Binding-site contacts:
Ligand atom NAR contacts residue LEU246 of chain 1.B at 3.5 Å.
Ligand atom CAL contacts residue ASN256 of chain 1.B at 3.7 Å.
Ligand atom OAD contacts residue TYR200 of chain 1.B at 3.3 Å (h-bond).
Ligand atom CAA contacts residue LYS350 of chain 1.B at 3.5 Å.
Ligand atom CAU contacts residue ALA248 of chain 1.B at 3.7 Å (hydrophobic).
Ligand atom CAG contacts residue LEU246 of chain 1.B at 3.7 Å (hydrophobic).
Ligand atom CAH contacts residue LEU240 of chain 1.B at 3.4 Å (hydrophobic).
Ligand atom OAD contacts residue LEU240 of chain 1.B at 3.9 Å.
Ligand atom CAI contacts residue VAL236 of chain 1.B at 3.0 Å (hydrophobic).
Ligand atom CAY contacts residue LEU246 of chain 1.B at 3.9 Å (hydrophobic).
Ligand atom OAC contacts residue LYS252 of chain 1.B at 3.3 Å.
Ligand atom CAF contacts residue ALA314 of chain 1.B at 3.9 Å (hydrophobic).
Ligand atom CAU contacts residue LEU253 of chain 1.B at 3.9 Å (hydrophobic).
Ligand atom CAU contacts residue CYS239 of chain 1.B at 3.8 Å (hydrophobic).
Ligand atom OAB contacts residue LYS252 of chain 1.B at 3.4 Å.
Ligand atom CAK contacts residue LEU253 of chain 1.B at 3.8 Å (hydrophobic).
Ligand atom CAX contacts residue LEU246 of chain 1.B at 3.5 Å (hydrophobic).
Ligand atom CAT contacts residue VAL236 of chain 1.B at 3.2 Å (hydrophobic).
Ligand atom OAS contacts residue ASN256 of chain 1.B at 3.9 Å.
Ligand atom CAK contacts residue CYS239 of chain 1.B at 3.7 Å (hydrophobic).
Ligand atom OAD contacts residue VAL236 of chain 1.B at 3.1 Å (h-bond).
Ligand atom CAK contacts residue VAL236 of chain 1.B at 4.0 Å (hydrophobic).
Ligand atom CAM contacts residue LYS350 of chain 1.B at 3.4 Å.
Ligand atom NAQ contacts residue CYS239 of chain 1.B at 3.9 Å.
Ligand atom CAI contacts residue ILE368 of chain 1.B at 3.6 Å (hydrophobic).
Ligand atom OAS contacts residue VAL181 of chain 1.A at 3.5 Å.
Ligand atom OAS contacts residue LYS350 of chain 1.B at 3.8 Å.
Ligand atom CAO contacts residue THR179 of chain 1.A at 3.2 Å.
Ligand atom CAM contacts residue THR179 of chain 1.A at 3.5 Å.
Ligand atom NAP contacts residue CYS239 of chain 1.B at 3.6 Å.
Ligand atom CAJ contacts residue ALA248 of chain 1.B at 3.2 Å (hydrophobic).
Ligand atom CAO contacts residue ASN256 of chain 1.B at 3.8 Å.
Ligand atom OAC contacts residue LEU253 of chain 1.B at 3.0 Å (h-bond).
Ligand atom CAV contacts residue ASN256 of chain 1.B at 3.6 Å.
Ligand atom CAM contacts residue ASN256 of chain 1.B at 3.3 Å.
Ligand atom NAQ contacts residue ALA248 of chain 1.B at 3.3 Å.
Ligand atom CAV contacts residue LYS350 of chain 1.B at 3.9 Å.
Ligand atom CAN contacts residue LEU253 of chain 1.B at 3.8 Å (hydrophobic).
Ligand atom CAN contacts residue ASN256 of chain 1.B at 3.9 Å.
Ligand atom CAA contacts residue VAL313 of chain 1.B at 3.4 Å (hydrophobic).

A small-molecule ligand and the protein it binds are described below.
Small molecule (SMILES): COc1ccc(S(=O)(=O)Nc2cccnc2Nc2ccc(O)cc2)cc1

Sequence of chain 1.A:
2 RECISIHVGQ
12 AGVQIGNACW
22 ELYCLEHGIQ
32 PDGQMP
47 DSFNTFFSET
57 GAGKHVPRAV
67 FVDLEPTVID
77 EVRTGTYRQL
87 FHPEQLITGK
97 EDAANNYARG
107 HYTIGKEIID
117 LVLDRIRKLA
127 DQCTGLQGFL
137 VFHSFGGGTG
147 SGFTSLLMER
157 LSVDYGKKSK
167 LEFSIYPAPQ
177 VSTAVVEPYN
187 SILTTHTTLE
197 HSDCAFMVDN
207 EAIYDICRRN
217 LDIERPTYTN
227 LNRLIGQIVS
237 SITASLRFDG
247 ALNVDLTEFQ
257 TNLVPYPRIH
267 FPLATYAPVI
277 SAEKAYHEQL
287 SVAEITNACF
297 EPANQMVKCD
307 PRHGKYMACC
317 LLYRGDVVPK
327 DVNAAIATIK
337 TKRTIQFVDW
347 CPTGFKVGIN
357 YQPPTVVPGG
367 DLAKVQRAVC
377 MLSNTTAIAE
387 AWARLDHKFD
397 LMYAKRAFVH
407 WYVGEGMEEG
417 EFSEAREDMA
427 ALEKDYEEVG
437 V

Sequence of chain 1.B:
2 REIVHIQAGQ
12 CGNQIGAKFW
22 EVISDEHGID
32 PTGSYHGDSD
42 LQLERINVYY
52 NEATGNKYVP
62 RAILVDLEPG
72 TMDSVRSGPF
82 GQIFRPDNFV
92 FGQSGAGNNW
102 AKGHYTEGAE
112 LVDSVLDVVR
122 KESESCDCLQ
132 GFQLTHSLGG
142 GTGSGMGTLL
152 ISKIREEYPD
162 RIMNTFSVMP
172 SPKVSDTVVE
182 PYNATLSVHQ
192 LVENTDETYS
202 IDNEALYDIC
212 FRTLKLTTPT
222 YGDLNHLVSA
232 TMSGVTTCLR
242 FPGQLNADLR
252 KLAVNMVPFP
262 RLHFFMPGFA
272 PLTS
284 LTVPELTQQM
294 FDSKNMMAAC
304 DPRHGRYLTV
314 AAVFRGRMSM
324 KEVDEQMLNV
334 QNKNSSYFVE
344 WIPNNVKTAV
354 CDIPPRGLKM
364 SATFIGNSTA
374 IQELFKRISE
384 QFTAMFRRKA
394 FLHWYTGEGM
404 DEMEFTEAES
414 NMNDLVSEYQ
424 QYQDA